Sequence of chain 1.J:
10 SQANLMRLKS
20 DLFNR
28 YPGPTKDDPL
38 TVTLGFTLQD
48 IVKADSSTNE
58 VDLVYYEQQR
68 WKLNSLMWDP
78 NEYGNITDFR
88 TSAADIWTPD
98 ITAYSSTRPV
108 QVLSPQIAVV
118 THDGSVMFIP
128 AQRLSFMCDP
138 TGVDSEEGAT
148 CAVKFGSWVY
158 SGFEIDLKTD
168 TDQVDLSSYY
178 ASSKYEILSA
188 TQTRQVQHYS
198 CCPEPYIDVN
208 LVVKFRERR

This small molecule binds to this protein.
Small molecule (SMILES): CN1[C@@H](C[C@@H](O)c2ccccc2)CCC[C@H]1CC(=O)c1ccccc1

Sequence of chain 1.I:
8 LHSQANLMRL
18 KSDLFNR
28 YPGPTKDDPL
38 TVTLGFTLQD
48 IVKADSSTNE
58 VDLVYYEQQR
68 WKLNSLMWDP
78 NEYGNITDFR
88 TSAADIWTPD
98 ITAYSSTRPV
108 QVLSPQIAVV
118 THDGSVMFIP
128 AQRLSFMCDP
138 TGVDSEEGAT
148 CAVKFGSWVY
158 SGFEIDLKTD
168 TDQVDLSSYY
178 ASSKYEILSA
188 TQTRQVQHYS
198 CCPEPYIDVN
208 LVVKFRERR

Binding-site contacts:
Ligand atom C16 contacts residue SER154 of chain 1.J at 3.6 Å.
Ligand atom C10 contacts residue ASP205 of chain 1.J at 3.6 Å.
Ligand atom C13 contacts residue TRP155 of chain 1.J at 3.5 Å (hydrophobic).
Ligand atom C12 contacts residue TRP155 of chain 1.J at 3.6 Å (hydrophobic).
Ligand atom C21 contacts residue GLY153 of chain 1.J at 3.5 Å.
Ligand atom C15 contacts residue ILE126 of chain 1.I at 3.8 Å (hydrophobic).
Ligand atom C20 contacts residue GLY153 of chain 1.J at 3.6 Å.
Ligand atom C22 contacts residue TRP155 of chain 1.J at 3.7 Å (hydrophobic).
Ligand atom C17 contacts residue SER154 of chain 1.J at 3.8 Å.
Ligand atom C7 contacts residue MET124 of chain 1.I at 3.7 Å (hydrophobic).
Ligand atom C3 contacts residue TRP155 of chain 1.J at 3.5 Å (hydrophobic).
Ligand atom C9 contacts residue CYS198 of chain 1.J at 3.7 Å (hydrophobic).
Ligand atom O2 contacts residue SER154 of chain 1.J at 2.4 Å (h-bond).
Ligand atom C14 contacts residue TRP155 of chain 1.J at 3.4 Å (hydrophobic).
Ligand atom C6 contacts residue VAL116 of chain 1.I at 3.3 Å (hydrophobic).
Ligand atom C19 contacts residue TYR196 of chain 1.J at 3.3 Å (hydrophobic).
Ligand atom C18 contacts residue TRP155 of chain 1.J at 3.7 Å (hydrophobic).
Ligand atom C21 contacts residue TYR101 of chain 1.J at 3.8 Å (hydrophobic).
Ligand atom C10 contacts residue TYR196 of chain 1.J at 3.5 Å (hydrophobic).
Ligand atom N1 contacts residue TRP155 of chain 1.J at 3.3 Å (h-bond).
Ligand atom C21 contacts residue PHE152 of chain 1.J at 3.6 Å (hydrophobic).
Ligand atom C12 contacts residue ILE126 of chain 1.I at 3.8 Å (hydrophobic).
Ligand atom O2 contacts residue TYR203 of chain 1.J at 3.5 Å.
Ligand atom C7 contacts residue CYS199 of chain 1.J at 3.7 Å (hydrophobic).
Ligand atom O2 contacts residue TRP155 of chain 1.J at 3.0 Å (h-bond).
Ligand atom C5 contacts residue VAL116 of chain 1.I at 3.4 Å (hydrophobic).
Ligand atom O1 contacts residue ILE126 of chain 1.I at 3.6 Å.
Ligand atom C22 contacts residue TYR203 of chain 1.J at 3.5 Å (hydrophobic).
Ligand atom O1 contacts residue TRP155 of chain 1.J at 3.5 Å.
Ligand atom C5 contacts residue MET124 of chain 1.I at 3.5 Å (hydrophobic).
Ligand atom C4 contacts residue CYS199 of chain 1.J at 3.5 Å (hydrophobic).
Ligand atom C20 contacts residue THR99 of chain 1.J at 3.3 Å.
Ligand atom O1 contacts residue VAL156 of chain 1.J at 3.8 Å.
Ligand atom C6 contacts residue MET124 of chain 1.I at 3.4 Å (hydrophobic).
Ligand atom C15 contacts residue TYR63 of chain 1.I at 3.6 Å (hydrophobic).
Ligand atom C4 contacts residue TYR203 of chain 1.J at 3.3 Å (hydrophobic).
Ligand atom C21 contacts residue LYS151 of chain 1.J at 3.7 Å.
Ligand atom C9 contacts residue TRP155 of chain 1.J at 3.6 Å (hydrophobic).
Ligand atom C8 contacts residue TRP155 of chain 1.J at 2.8 Å (hydrophobic).
Ligand atom C20 contacts residue TYR101 of chain 1.J at 3.7 Å (hydrophobic).